The protein below binds the small molecule below.
Small molecule (SMILES): Nc1ncnc2c1ncn2[C@H]1C[C@H](O)[C@@H](COP(=O)(O)O)O1

Sequence of chain 1.Q:
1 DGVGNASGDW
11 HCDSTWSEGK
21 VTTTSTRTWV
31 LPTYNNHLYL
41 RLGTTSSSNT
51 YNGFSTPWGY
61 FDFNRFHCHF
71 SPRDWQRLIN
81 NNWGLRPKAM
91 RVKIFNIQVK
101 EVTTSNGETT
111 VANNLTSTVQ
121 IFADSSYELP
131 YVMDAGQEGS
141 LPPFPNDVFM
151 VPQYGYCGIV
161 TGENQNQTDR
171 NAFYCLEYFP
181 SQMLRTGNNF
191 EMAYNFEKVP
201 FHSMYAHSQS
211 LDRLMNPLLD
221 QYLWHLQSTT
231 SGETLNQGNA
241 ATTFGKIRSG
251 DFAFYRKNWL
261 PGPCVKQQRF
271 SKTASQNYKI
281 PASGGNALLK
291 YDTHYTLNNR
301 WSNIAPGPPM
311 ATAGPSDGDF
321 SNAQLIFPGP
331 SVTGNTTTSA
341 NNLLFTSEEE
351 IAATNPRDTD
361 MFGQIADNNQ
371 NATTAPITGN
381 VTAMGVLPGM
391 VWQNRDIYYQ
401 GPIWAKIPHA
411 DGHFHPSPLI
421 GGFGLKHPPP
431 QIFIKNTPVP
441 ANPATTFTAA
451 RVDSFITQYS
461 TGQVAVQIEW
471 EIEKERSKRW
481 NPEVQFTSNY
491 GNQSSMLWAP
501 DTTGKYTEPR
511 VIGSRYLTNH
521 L

Binding-site contacts:
Ligand atom C8 contacts residue PRO200 of chain 1.Q at 4.4 Å (hydrophobic).
Ligand atom N7 contacts residue ASN394 of chain 1.Q at 4.3 Å.
Ligand atom O3P contacts residue PRO200 of chain 1.Q at 3.9 Å.
Ligand atom C2' contacts residue HIS415 of chain 1.Q at 3.9 Å.
Ligand atom N7 contacts residue PRO200 of chain 1.Q at 4.0 Å.
Ligand atom C4 contacts residue PRO200 of chain 1.Q at 4.1 Å (hydrophobic).
Ligand atom N1 contacts residue PRO200 of chain 1.Q at 4.1 Å.
Ligand atom C2 contacts residue GLY424 of chain 1.Q at 4.1 Å.
Ligand atom N3 contacts residue PRO416 of chain 1.Q at 4.1 Å.
Ligand atom N6 contacts residue VAL199 of chain 1.Q at 4.5 Å.
Ligand atom N6 contacts residue PRO200 of chain 1.Q at 4.4 Å.
Ligand atom C6 contacts residue PRO200 of chain 1.Q at 4.0 Å (hydrophobic).
Ligand atom N9 contacts residue PRO200 of chain 1.Q at 4.4 Å.
Ligand atom N1 contacts residue VAL199 of chain 1.Q at 3.7 Å.
Ligand atom N1 contacts residue PRO416 of chain 1.Q at 3.2 Å (h-bond).
Ligand atom N7 contacts residue PRO416 of chain 1.Q at 4.4 Å.
Ligand atom N6 contacts residue SER417 of chain 1.Q at 3.8 Å.
Ligand atom C1' contacts residue PRO416 of chain 1.Q at 4.5 Å (hydrophobic).
Ligand atom C2 contacts residue PRO200 of chain 1.Q at 4.1 Å (hydrophobic).
Ligand atom N6 contacts residue PRO416 of chain 1.Q at 3.1 Å (h-bond).
Ligand atom N9 contacts residue PRO416 of chain 1.Q at 4.2 Å.
Ligand atom C6 contacts residue VAL199 of chain 1.Q at 4.3 Å (hydrophobic).
Ligand atom N7 contacts residue HIS415 of chain 1.Q at 3.8 Å.
Ligand atom C2 contacts residue PRO416 of chain 1.Q at 3.9 Å (hydrophobic).
Ligand atom C6 contacts residue GLY424 of chain 1.Q at 4.5 Å.
Ligand atom N6 contacts residue GLY424 of chain 1.Q at 3.8 Å.
Ligand atom N7 contacts residue SER417 of chain 1.Q at 4.4 Å.
Ligand atom P contacts residue PRO200 of chain 1.Q at 4.5 Å.
Ligand atom C4 contacts residue PRO416 of chain 1.Q at 4.0 Å (hydrophobic).
Ligand atom C2 contacts residue VAL199 of chain 1.Q at 4.2 Å (hydrophobic).
Ligand atom C5 contacts residue PRO416 of chain 1.Q at 3.6 Å (hydrophobic).
Ligand atom C6 contacts residue PRO416 of chain 1.Q at 3.0 Å (hydrophobic).
Ligand atom N3 contacts residue PRO200 of chain 1.Q at 4.2 Å.
Ligand atom C6 contacts residue SER417 of chain 1.Q at 4.5 Å.
Ligand atom O3P contacts residue LYS198 of chain 1.Q at 4.5 Å.
Ligand atom C8 contacts residue HIS415 of chain 1.Q at 3.6 Å.
Ligand atom C5 contacts residue PRO200 of chain 1.Q at 3.8 Å (hydrophobic).
Ligand atom O1P contacts residue PRO200 of chain 1.Q at 4.1 Å.
Ligand atom N1 contacts residue GLY424 of chain 1.Q at 3.5 Å (h-bond).